Binding-site contacts:
Ligand atom O4 contacts residue LEU922 of chain 1.C at 4.0 Å.
Ligand atom N2 contacts residue ASN717 of chain 1.C at 2.9 Å (h-bond).
Ligand atom C3 contacts residue LEU922 of chain 1.C at 4.4 Å (hydrophobic).
Ligand atom C1 contacts residue GLN1071 of chain 1.C at 4.5 Å.
Ligand atom C8 contacts residue ASN925 of chain 1.C at 3.5 Å.
Ligand atom O7 contacts residue LEU922 of chain 1.C at 4.2 Å.
Ligand atom C8 contacts residue LEU922 of chain 1.C at 3.7 Å (hydrophobic).
Ligand atom C7 contacts residue ASN717 of chain 1.C at 3.5 Å.
Ligand atom C2 contacts residue ASN717 of chain 1.C at 2.5 Å.
Ligand atom O5 contacts residue ASN717 of chain 1.C at 2.3 Å (h-bond).
Ligand atom C5 contacts residue GLN926 of chain 1.C at 4.4 Å.
Ligand atom C1 contacts residue ASN717 of chain 1.C at 1.4 Å.
Ligand atom C6 contacts residue GLN926 of chain 1.C at 4.3 Å.
Ligand atom C3 contacts residue ASN717 of chain 1.C at 3.8 Å.
Ligand atom O6 contacts residue GLN926 of chain 1.C at 3.9 Å.
Ligand atom O7 contacts residue ASN717 of chain 1.C at 3.8 Å.
Ligand atom O7 contacts residue GLN1071 of chain 1.C at 4.5 Å.
Ligand atom C7 contacts residue LEU922 of chain 1.C at 4.0 Å (hydrophobic).
Ligand atom C5 contacts residue LEU922 of chain 1.C at 4.3 Å (hydrophobic).
Ligand atom C5 contacts residue ASN717 of chain 1.C at 3.6 Å.
Ligand atom C4 contacts residue ASN717 of chain 1.C at 4.2 Å.
Ligand atom O5 contacts residue GLN1071 of chain 1.C at 4.2 Å.

Sequence of chain 1.C:
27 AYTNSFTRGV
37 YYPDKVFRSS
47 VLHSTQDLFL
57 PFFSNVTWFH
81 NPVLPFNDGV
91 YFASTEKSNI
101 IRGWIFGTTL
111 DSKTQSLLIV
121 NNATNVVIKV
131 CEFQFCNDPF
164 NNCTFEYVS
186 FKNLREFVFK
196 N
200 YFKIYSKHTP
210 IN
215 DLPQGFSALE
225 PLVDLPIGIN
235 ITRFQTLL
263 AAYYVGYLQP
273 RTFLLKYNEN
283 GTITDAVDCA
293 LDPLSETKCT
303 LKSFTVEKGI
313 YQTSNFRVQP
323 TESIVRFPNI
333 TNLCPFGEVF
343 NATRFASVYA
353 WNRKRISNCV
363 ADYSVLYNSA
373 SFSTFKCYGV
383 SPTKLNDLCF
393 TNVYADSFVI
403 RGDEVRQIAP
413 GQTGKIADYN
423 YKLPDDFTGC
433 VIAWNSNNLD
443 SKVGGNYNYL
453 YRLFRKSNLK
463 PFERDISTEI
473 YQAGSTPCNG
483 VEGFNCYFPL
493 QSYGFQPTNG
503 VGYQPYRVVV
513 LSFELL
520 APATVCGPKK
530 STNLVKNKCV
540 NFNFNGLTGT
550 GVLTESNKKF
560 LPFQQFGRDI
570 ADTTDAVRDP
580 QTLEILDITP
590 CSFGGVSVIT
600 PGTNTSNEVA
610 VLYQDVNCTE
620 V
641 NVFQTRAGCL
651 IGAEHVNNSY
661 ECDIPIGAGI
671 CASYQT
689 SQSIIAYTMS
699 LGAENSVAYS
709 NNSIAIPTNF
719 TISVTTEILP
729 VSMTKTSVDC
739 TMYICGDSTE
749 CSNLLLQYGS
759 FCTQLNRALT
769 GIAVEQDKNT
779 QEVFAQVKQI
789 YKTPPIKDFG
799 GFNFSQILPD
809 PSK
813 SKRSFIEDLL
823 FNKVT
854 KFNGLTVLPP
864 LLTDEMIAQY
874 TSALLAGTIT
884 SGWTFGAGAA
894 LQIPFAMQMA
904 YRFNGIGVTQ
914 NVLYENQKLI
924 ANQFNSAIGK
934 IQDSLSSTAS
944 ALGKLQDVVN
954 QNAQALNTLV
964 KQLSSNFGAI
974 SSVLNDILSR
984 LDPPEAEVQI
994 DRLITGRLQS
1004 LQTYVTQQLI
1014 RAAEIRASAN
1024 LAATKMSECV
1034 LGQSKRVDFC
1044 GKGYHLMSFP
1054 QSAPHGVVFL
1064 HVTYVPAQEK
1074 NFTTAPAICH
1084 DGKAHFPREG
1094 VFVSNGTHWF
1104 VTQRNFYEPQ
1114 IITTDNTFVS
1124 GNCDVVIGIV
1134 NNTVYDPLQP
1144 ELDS

A small-molecule ligand and the protein it binds are described below.
Small molecule (SMILES): CC(=O)N[C@H]1[C@H](O[C@H]2[C@H](O)[C@@H](NC(C)=O)CO[C@@H]2CO)O[C@H](CO)[C@@H](O[C@@H]2O[C@H](CO)[C@@H](O)[C@H](O)[C@@H]2O)[C@@H]1O